This protein binds this small molecule.
Small molecule (SMILES): CC(=O)N[C@@H]1[C@@H](O)[C@H](O)[C@@H](CO)O[C@H]1O

Binding-site contacts:
Ligand atom N2 contacts residue ILE211 of chain 54.B at 4.0 Å.
Ligand atom C7 contacts residue ASN212 of chain 54.B at 3.9 Å.
Ligand atom C4 contacts residue ASN212 of chain 54.B at 4.2 Å.
Ligand atom C1 contacts residue ILE211 of chain 54.B at 4.1 Å (hydrophobic).
Ligand atom C1 contacts residue ASN212 of chain 54.B at 1.4 Å.
Ligand atom O6 contacts residue ASN212 of chain 54.B at 4.4 Å.
Ligand atom C3 contacts residue ASN212 of chain 54.B at 3.8 Å.
Ligand atom C2 contacts residue ASN212 of chain 54.B at 2.5 Å.
Ligand atom O7 contacts residue ASN212 of chain 54.B at 4.5 Å.
Ligand atom C5 contacts residue ASN212 of chain 54.B at 3.7 Å.
Ligand atom N2 contacts residue ASN212 of chain 54.B at 2.9 Å (h-bond).
Ligand atom O5 contacts residue ASN212 of chain 54.B at 2.4 Å (h-bond).

Sequence of chain 54.B:
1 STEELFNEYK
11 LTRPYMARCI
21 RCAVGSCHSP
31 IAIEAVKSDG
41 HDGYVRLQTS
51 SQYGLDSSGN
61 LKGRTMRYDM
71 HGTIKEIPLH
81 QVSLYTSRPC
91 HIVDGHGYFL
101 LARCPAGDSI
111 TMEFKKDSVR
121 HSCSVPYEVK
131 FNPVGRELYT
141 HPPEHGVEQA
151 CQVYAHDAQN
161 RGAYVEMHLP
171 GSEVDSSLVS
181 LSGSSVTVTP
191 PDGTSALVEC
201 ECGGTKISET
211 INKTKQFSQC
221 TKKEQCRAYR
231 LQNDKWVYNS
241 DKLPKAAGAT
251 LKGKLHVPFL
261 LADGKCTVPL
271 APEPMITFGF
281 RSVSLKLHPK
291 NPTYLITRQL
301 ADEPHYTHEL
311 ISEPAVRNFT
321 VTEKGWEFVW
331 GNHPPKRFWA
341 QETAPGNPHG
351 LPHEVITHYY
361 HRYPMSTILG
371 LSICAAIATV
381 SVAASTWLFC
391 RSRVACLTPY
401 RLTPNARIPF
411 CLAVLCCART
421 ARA